Sequence of chain 1.B:
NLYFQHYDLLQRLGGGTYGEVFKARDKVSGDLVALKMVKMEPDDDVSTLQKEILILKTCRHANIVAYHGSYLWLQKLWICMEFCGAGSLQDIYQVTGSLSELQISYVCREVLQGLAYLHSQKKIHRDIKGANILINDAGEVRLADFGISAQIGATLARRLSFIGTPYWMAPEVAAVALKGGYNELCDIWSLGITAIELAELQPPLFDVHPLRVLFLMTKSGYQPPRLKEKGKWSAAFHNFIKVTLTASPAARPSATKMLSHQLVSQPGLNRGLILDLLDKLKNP

The small molecule below binds the protein below.
Small molecule (SMILES): Cn1cc(Nc2ncc(C3=CCC[C@@H](NC(=O)c4ccccc4)C3)nc2C(N)=O)cn1

Binding-site contacts:
Ligand atom C18 contacts residue PHE171 of chain 1.B at 3.7 Å (hydrophobic).
Ligand atom C13 contacts residue ALA169 of chain 1.B at 3.6 Å (hydrophobic).
Ligand atom O contacts residue CYS109 of chain 1.B at 2.8 Å (h-bond).
Ligand atom C1 contacts residue GLY112 of chain 1.B at 3.7 Å.
Ligand atom O1 contacts residue LYS61 of chain 1.B at 2.8 Å (salt-bridge).
Ligand atom N contacts residue LEU38 of chain 1.B at 3.8 Å.
Ligand atom N5 contacts residue ALA169 of chain 1.B at 2.8 Å (h-bond).
Ligand atom C contacts residue ASP116 of chain 1.B at 3.5 Å.
Ligand atom C16 contacts residue ALA169 of chain 1.B at 3.3 Å (hydrophobic).
Ligand atom N5 contacts residue MET106 of chain 1.B at 3.8 Å.
Ligand atom C9 contacts residue VAL46 of chain 1.B at 3.8 Å (hydrophobic).
Ligand atom C14 contacts residue ALA169 of chain 1.B at 3.7 Å (hydrophobic).
Ligand atom C21 contacts residue GLY112 of chain 1.B at 3.6 Å.
Ligand atom N6 contacts residue GLY112 of chain 1.B at 3.6 Å.
Ligand atom N4 contacts residue GLU107 of chain 1.B at 2.9 Å (salt-bridge).
Ligand atom C17 contacts residue VAL90 of chain 1.B at 3.4 Å (hydrophobic).
Ligand atom C20 contacts residue ASP170 of chain 1.B at 3.7 Å.
Ligand atom C9 contacts residue TYR43 of chain 1.B at 3.8 Å (hydrophobic).
Ligand atom C2 contacts residue GLY112 of chain 1.B at 3.7 Å.
Ligand atom C15 contacts residue ALA169 of chain 1.B at 3.8 Å (hydrophobic).
Ligand atom N contacts residue GLY112 of chain 1.B at 3.6 Å.
Ligand atom N5 contacts residue ASP170 of chain 1.B at 3.8 Å.
Ligand atom C6 contacts residue LEU159 of chain 1.B at 3.5 Å (hydrophobic).
Ligand atom C7 contacts residue ALA59 of chain 1.B at 3.7 Å (hydrophobic).
Ligand atom C2 contacts residue CYS109 of chain 1.B at 3.6 Å (hydrophobic).
Ligand atom C contacts residue LEU38 of chain 1.B at 3.7 Å (hydrophobic).
Ligand atom C21 contacts residue CYS109 of chain 1.B at 3.2 Å (hydrophobic).
Ligand atom N3 contacts residue LEU159 of chain 1.B at 3.5 Å.
Ligand atom O1 contacts residue MET106 of chain 1.B at 3.7 Å.
Ligand atom C5 contacts residue LEU159 of chain 1.B at 3.8 Å (hydrophobic).
Ligand atom C19 contacts residue LEU81 of chain 1.B at 3.5 Å (hydrophobic).
Ligand atom N1 contacts residue CYS109 of chain 1.B at 3.5 Å (h-bond).
Ligand atom C15 contacts residue ASP170 of chain 1.B at 3.6 Å.
Ligand atom N4 contacts residue ALA59 of chain 1.B at 3.4 Å.
Ligand atom C7 contacts residue CYS109 of chain 1.B at 3.7 Å (hydrophobic).
Ligand atom O contacts residue PHE108 of chain 1.B at 3.7 Å.
Ligand atom C14 contacts residue MET106 of chain 1.B at 3.8 Å (hydrophobic).
Ligand atom C1 contacts residue LEU38 of chain 1.B at 3.6 Å (hydrophobic).
Ligand atom C12 contacts residue ALA169 of chain 1.B at 3.7 Å (hydrophobic).
Ligand atom C19 contacts residue PHE171 of chain 1.B at 3.6 Å (hydrophobic).